Binding-site contacts:
Ligand atom C2 contacts residue ASN479 of chain 2.A at 2.4 Å.
Ligand atom C4 contacts residue ASN479 of chain 2.A at 4.2 Å.
Ligand atom O5 contacts residue ASN479 of chain 2.A at 2.5 Å (h-bond).
Ligand atom C3 contacts residue ASN479 of chain 2.A at 3.8 Å.
Ligand atom N2 contacts residue ASN479 of chain 2.A at 2.9 Å (h-bond).
Ligand atom C8 contacts residue ALA475 of chain 2.A at 3.7 Å (hydrophobic).
Ligand atom C7 contacts residue ALA475 of chain 2.A at 4.5 Å (hydrophobic).
Ligand atom O7 contacts residue ASN479 of chain 2.A at 4.0 Å.
Ligand atom C1 contacts residue ASN479 of chain 2.A at 1.5 Å.
Ligand atom O6 contacts residue ASN479 of chain 2.A at 4.3 Å.
Ligand atom C5 contacts residue ASN479 of chain 2.A at 3.7 Å.
Ligand atom C7 contacts residue ASN479 of chain 2.A at 3.6 Å.

The small molecule below binds the protein below.
Small molecule (SMILES): CC(=O)N[C@@H]1[C@@H](O)[C@H](O)[C@@H](CO)O[C@H]1O

Sequence of chain 2.A:
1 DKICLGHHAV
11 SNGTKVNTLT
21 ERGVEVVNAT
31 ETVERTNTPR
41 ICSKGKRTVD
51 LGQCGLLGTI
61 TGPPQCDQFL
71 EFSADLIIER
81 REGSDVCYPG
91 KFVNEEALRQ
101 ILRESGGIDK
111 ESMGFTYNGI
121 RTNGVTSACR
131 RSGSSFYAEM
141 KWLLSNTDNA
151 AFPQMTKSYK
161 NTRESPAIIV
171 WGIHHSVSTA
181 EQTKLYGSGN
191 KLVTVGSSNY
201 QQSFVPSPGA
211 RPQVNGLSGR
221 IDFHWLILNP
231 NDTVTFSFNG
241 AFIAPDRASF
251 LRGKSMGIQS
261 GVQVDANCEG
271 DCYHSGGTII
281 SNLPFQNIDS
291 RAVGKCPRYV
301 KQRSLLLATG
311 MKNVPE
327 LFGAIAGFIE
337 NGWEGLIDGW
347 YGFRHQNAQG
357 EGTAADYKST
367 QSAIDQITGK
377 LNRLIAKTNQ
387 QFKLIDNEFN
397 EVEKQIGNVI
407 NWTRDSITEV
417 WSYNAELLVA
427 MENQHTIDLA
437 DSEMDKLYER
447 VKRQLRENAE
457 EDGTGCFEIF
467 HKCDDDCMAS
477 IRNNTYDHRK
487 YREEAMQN